Sequence of chain 2.A:
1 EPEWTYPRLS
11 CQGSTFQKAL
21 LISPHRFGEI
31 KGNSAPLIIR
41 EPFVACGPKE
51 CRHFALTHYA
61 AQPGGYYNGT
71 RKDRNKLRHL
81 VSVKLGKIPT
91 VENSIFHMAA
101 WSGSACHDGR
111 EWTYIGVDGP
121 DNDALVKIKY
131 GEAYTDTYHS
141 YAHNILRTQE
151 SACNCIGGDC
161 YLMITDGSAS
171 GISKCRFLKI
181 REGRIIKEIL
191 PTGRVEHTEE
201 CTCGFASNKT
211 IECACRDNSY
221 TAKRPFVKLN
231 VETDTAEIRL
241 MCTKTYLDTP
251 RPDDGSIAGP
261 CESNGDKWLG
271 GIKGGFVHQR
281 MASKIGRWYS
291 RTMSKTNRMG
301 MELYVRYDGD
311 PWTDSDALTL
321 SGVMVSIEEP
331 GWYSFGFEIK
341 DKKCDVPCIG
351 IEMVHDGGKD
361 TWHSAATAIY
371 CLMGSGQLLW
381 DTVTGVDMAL

Binding-site contacts:
Ligand atom C7 contacts residue ARG8 of chain 2.A at 4.0 Å.
Ligand atom C2 contacts residue ASN208 of chain 2.A at 3.7 Å.
Ligand atom O6 contacts residue TYR6 of chain 2.A at 3.3 Å.
Ligand atom C5 contacts residue TYR6 of chain 2.A at 4.1 Å (hydrophobic).
Ligand atom O5 contacts residue TYR6 of chain 2.A at 4.1 Å.
Ligand atom C3 contacts residue PRO7 of chain 2.A at 3.6 Å (hydrophobic).
Ligand atom O6 contacts residue ASN208 of chain 2.A at 4.1 Å.
Ligand atom C8 contacts residue ARG8 of chain 2.A at 3.7 Å.
Ligand atom O7 contacts residue LEU9 of chain 2.A at 3.9 Å.
Ligand atom N2 contacts residue ARG8 of chain 2.A at 3.9 Å.
Ligand atom C1 contacts residue PRO7 of chain 2.A at 3.0 Å (hydrophobic).
Ligand atom O5 contacts residue PRO7 of chain 2.A at 4.3 Å.
Ligand atom C6 contacts residue ASN208 of chain 2.A at 4.5 Å.
Ligand atom C7 contacts residue LEU9 of chain 2.A at 4.4 Å (hydrophobic).
Ligand atom C8 contacts residue LEU9 of chain 2.A at 4.0 Å (hydrophobic).
Ligand atom O7 contacts residue PRO7 of chain 2.A at 4.4 Å.
Ligand atom C5 contacts residue ASN208 of chain 2.A at 4.0 Å.
Ligand atom C3 contacts residue ARG8 of chain 2.A at 4.3 Å.
Ligand atom O5 contacts residue ASN208 of chain 2.A at 2.6 Å (h-bond).
Ligand atom N2 contacts residue PRO7 of chain 2.A at 2.5 Å (h-bond).
Ligand atom C2 contacts residue PRO7 of chain 2.A at 3.1 Å (hydrophobic).
Ligand atom C7 contacts residue PRO7 of chain 2.A at 3.3 Å (hydrophobic).
Ligand atom O3 contacts residue PRO7 of chain 2.A at 4.4 Å.
Ligand atom C8 contacts residue ARG280 of chain 2.A at 3.6 Å.
Ligand atom C1 contacts residue TYR6 of chain 2.A at 4.1 Å (hydrophobic).
Ligand atom C8 contacts residue PRO7 of chain 2.A at 3.5 Å (hydrophobic).
Ligand atom O3 contacts residue ARG8 of chain 2.A at 4.3 Å.
Ligand atom C6 contacts residue TYR6 of chain 2.A at 4.4 Å (hydrophobic).
Ligand atom C1 contacts residue ASN208 of chain 2.A at 2.7 Å.
Ligand atom N2 contacts residue ASN208 of chain 2.A at 3.6 Å.

A protein and the small-molecule ligand that binds it are described below.
Small molecule (SMILES): CC(=O)N[C@@H]1[C@@H](O)[C@H](O)[C@@H](CO)O[C@H]1O